Sequence of chain 1.A:
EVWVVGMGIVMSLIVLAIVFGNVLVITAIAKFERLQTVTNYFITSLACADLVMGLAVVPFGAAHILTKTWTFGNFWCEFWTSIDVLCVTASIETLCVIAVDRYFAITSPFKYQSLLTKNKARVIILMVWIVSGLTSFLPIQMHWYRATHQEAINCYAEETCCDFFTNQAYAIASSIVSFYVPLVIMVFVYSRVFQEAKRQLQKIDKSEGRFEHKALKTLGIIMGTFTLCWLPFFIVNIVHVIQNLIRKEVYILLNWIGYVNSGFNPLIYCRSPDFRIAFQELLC

This small molecule binds to this protein.
Small molecule (SMILES): CN[C@@H]1CCc2c(ccc(O)c2O)[C@H]1O

Binding-site contacts:
Ligand atom CAO contacts residue PHE224 of chain 1.A at 4.3 Å (hydrophobic).
Ligand atom OAL contacts residue SER234 of chain 1.A at 2.3 Å (h-bond).
Ligand atom CAC contacts residue VAL145 of chain 1.A at 4.1 Å (hydrophobic).
Ligand atom CAD contacts residue ASN324 of chain 1.A at 4.1 Å.
Ligand atom CAB contacts residue VAL148 of chain 1.A at 3.8 Å (hydrophobic).
Ligand atom CAB contacts residue SER238 of chain 1.A at 4.3 Å.
Ligand atom CAH contacts residue TYR339 of chain 1.A at 3.6 Å (hydrophobic).
Ligand atom CAO contacts residue ASP144 of chain 1.A at 3.4 Å.
Ligand atom CAD contacts residue SER234 of chain 1.A at 3.2 Å.
Ligand atom CAB contacts residue VAL145 of chain 1.A at 4.3 Å (hydrophobic).
Ligand atom CAG contacts residue TYR339 of chain 1.A at 4.0 Å (hydrophobic).
Ligand atom CAI contacts residue ASP144 of chain 1.A at 3.4 Å.
Ligand atom OAM contacts residue TYR347 of chain 1.A at 3.9 Å.
Ligand atom CAJ contacts residue PHE320 of chain 1.A at 4.0 Å (hydrophobic).
Ligand atom OAL contacts residue SER238 of chain 1.A at 2.9 Å (h-bond).
Ligand atom OAK contacts residue SER234 of chain 1.A at 2.5 Å (h-bond).
Ligand atom CAH contacts residue PHE224 of chain 1.A at 3.6 Å (hydrophobic).
Ligand atom CAI contacts residue ASN343 of chain 1.A at 4.0 Å.
Ligand atom OAL contacts residue PHE321 of chain 1.A at 3.9 Å.
Ligand atom OAL contacts residue VAL145 of chain 1.A at 4.3 Å.
Ligand atom CAA contacts residue VAL148 of chain 1.A at 3.8 Å (hydrophobic).
Ligand atom NAN contacts residue ASN343 of chain 1.A at 3.2 Å (h-bond).
Ligand atom CAG contacts residue ASN324 of chain 1.A at 4.1 Å.
Ligand atom CAF contacts residue PHE320 of chain 1.A at 4.1 Å (hydrophobic).
Ligand atom NAN contacts residue ASP144 of chain 1.A at 2.9 Å (salt-bridge).
Ligand atom CAG contacts residue PHE224 of chain 1.A at 3.7 Å (hydrophobic).
Ligand atom CAJ contacts residue ASN343 of chain 1.A at 3.9 Å.
Ligand atom CAC contacts residue SER234 of chain 1.A at 3.1 Å.
Ligand atom OAM contacts residue VAL148 of chain 1.A at 4.2 Å.
Ligand atom CAJ contacts residue ASP144 of chain 1.A at 3.7 Å.
Ligand atom CAC contacts residue SER238 of chain 1.A at 4.0 Å.
Ligand atom OAM contacts residue ASN343 of chain 1.A at 3.8 Å.
Ligand atom CAO contacts residue ASN343 of chain 1.A at 4.1 Å.
Ligand atom OAM contacts residue ASP144 of chain 1.A at 2.7 Å (salt-bridge).
Ligand atom NAN contacts residue TYR347 of chain 1.A at 4.3 Å.
Ligand atom CAE contacts residue ASN324 of chain 1.A at 4.2 Å.
Ligand atom CAB contacts residue PHE321 of chain 1.A at 3.8 Å (hydrophobic).
Ligand atom CAE contacts residue PHE320 of chain 1.A at 4.4 Å (hydrophobic).
Ligand atom CAC contacts residue PHE321 of chain 1.A at 4.0 Å (hydrophobic).
Ligand atom OAK contacts residue ASN324 of chain 1.A at 3.8 Å.